A small-molecule ligand and the protein it binds are described below.
Small molecule (SMILES): CC(=O)N[C@H]1CO[C@H](CO[C@H]2O[C@@H](C)[C@@H](O)[C@@H](O)[C@@H]2O)[C@@H](O)[C@@H]1O

Sequence of chain 1.B:
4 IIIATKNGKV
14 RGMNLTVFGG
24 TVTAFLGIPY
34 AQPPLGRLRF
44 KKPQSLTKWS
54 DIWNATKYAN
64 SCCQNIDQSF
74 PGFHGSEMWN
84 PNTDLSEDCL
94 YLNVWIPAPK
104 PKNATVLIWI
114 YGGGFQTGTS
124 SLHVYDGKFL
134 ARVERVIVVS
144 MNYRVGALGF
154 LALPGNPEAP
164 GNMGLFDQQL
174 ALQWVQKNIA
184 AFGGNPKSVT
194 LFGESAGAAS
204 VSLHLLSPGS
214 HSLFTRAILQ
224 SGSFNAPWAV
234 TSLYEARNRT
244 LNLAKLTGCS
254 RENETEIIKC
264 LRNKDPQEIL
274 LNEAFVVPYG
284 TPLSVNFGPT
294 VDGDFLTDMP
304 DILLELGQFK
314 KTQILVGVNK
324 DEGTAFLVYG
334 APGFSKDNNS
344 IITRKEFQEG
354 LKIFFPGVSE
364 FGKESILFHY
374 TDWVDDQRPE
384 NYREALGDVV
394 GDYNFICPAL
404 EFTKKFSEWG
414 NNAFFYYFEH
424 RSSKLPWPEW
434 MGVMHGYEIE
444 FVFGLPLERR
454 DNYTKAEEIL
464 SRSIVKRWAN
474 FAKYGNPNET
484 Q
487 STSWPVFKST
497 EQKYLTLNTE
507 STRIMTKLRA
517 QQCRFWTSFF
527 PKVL

Binding-site contacts:
Ligand atom O5 contacts residue ASN245 of chain 1.B at 4.4 Å.
Ligand atom O4 contacts residue ASN245 of chain 1.B at 3.5 Å (h-bond).
Ligand atom C1 contacts residue ASN245 of chain 1.B at 3.8 Å.
Ligand atom C1 contacts residue NAG1 of chain 1.R at 4.0 Å.
Ligand atom C2 contacts residue ASN245 of chain 1.B at 3.4 Å.
Ligand atom O3 contacts residue ASN245 of chain 1.B at 4.0 Å.
Ligand atom C6 contacts residue NAG1 of chain 1.R at 3.9 Å.
Ligand atom C4 contacts residue ASN241 of chain 1.B at 4.2 Å.
Ligand atom C3 contacts residue ASN245 of chain 1.B at 4.2 Å.
Ligand atom C6 contacts residue PRO281 of chain 1.B at 3.9 Å (hydrophobic).
Ligand atom C6 contacts residue ASN245 of chain 1.B at 3.7 Å.
Ligand atom C4 contacts residue NAG1 of chain 1.R at 3.4 Å.
Ligand atom C6 contacts residue PHE278 of chain 1.B at 3.9 Å (hydrophobic).
Ligand atom O5 contacts residue NAG1 of chain 1.R at 4.0 Å.
Ligand atom C5 contacts residue NAG1 of chain 1.R at 4.4 Å.
Ligand atom O6 contacts residue ASN245 of chain 1.B at 3.4 Å (h-bond).
Ligand atom C7 contacts residue ASN241 of chain 1.B at 3.7 Å.
Ligand atom O2 contacts residue NAG1 of chain 1.R at 4.1 Å.
Ligand atom O7 contacts residue ASN241 of chain 1.B at 4.3 Å.
Ligand atom C2 contacts residue ASN241 of chain 1.B at 2.4 Å.
Ligand atom O5 contacts residue ASN245 of chain 1.B at 3.4 Å (h-bond).
Ligand atom C1 contacts residue ASN241 of chain 1.B at 1.4 Å.
Ligand atom O4 contacts residue VAL279 of chain 1.B at 4.2 Å.
Ligand atom O2 contacts residue ASN245 of chain 1.B at 3.6 Å.
Ligand atom C8 contacts residue TYR237 of chain 1.B at 3.5 Å (hydrophobic).
Ligand atom C3 contacts residue ASN241 of chain 1.B at 3.7 Å.
Ligand atom O4 contacts residue NAG1 of chain 1.R at 2.9 Å.
Ligand atom O4 contacts residue PHE278 of chain 1.B at 2.6 Å (h-bond).
Ligand atom O3 contacts residue NAG1 of chain 1.R at 3.8 Å.
Ligand atom O6 contacts residue NAG1 of chain 1.R at 3.9 Å.
Ligand atom C5 contacts residue ASN241 of chain 1.B at 3.7 Å.
Ligand atom O5 contacts residue ASN241 of chain 1.B at 2.4 Å (h-bond).
Ligand atom C4 contacts residue PHE278 of chain 1.B at 3.8 Å (hydrophobic).
Ligand atom N2 contacts residue ASN241 of chain 1.B at 2.6 Å (h-bond).
Ligand atom C5 contacts residue ASN245 of chain 1.B at 4.2 Å.
Ligand atom O3 contacts residue LEU249 of chain 1.B at 3.8 Å.
Ligand atom O3 contacts residue PRO281 of chain 1.B at 4.3 Å.
Ligand atom O2 contacts residue LYS248 of chain 1.B at 4.1 Å.
Ligand atom O7 contacts residue PRO281 of chain 1.B at 4.1 Å.
Ligand atom N2 contacts residue TYR237 of chain 1.B at 4.3 Å.